Binding-site contacts:
Ligand atom O6 contacts residue LYS178 of chain 3.A at 3.1 Å (salt-bridge).
Ligand atom C1 contacts residue TYR303 of chain 3.A at 3.5 Å (hydrophobic).
Ligand atom O3 contacts residue SER159 of chain 3.A at 2.8 Å (h-bond).
Ligand atom O2 contacts residue ASN182 of chain 3.A at 3.5 Å (h-bond).
Ligand atom C2 contacts residue ASP180 of chain 3.A at 3.3 Å.
Ligand atom O6 contacts residue TYR163 of chain 3.A at 4.0 Å.
Ligand atom O5 contacts residue LYS178 of chain 3.A at 4.3 Å.
Ligand atom O2 contacts residue LYS178 of chain 3.A at 2.5 Å (salt-bridge).
Ligand atom O4 contacts residue SER159 of chain 3.A at 4.3 Å.
Ligand atom O2 contacts residue TYR303 of chain 3.A at 4.0 Å.
Ligand atom C2 contacts residue LYS178 of chain 3.A at 3.5 Å.
Ligand atom C4 contacts residue ASP180 of chain 3.A at 3.3 Å.
Ligand atom C6 contacts residue THR161 of chain 3.A at 3.5 Å.
Ligand atom C2 contacts residue TYR303 of chain 3.A at 4.1 Å (hydrophobic).
Ligand atom C3 contacts residue SER159 of chain 3.A at 3.9 Å.
Ligand atom C1 contacts residue ASP180 of chain 3.A at 4.5 Å.
Ligand atom O5 contacts residue TYR303 of chain 3.A at 3.9 Å.
Ligand atom C4 contacts residue SER159 of chain 3.A at 4.0 Å.
Ligand atom C5 contacts residue THR161 of chain 3.A at 4.3 Å.
Ligand atom O6 contacts residue THR161 of chain 3.A at 4.5 Å.
Ligand atom C3 contacts residue ASP180 of chain 3.A at 3.5 Å.
Ligand atom C4 contacts residue THR161 of chain 3.A at 4.3 Å.
Ligand atom C6 contacts residue ASP180 of chain 3.A at 4.1 Å.
Ligand atom C6 contacts residue LYS178 of chain 3.A at 3.7 Å.
Ligand atom C5 contacts residue LYS178 of chain 3.A at 3.9 Å.
Ligand atom O1 contacts residue TYR303 of chain 3.A at 4.5 Å.
Ligand atom C1 contacts residue LYS178 of chain 3.A at 3.5 Å.
Ligand atom O3 contacts residue ASN182 of chain 3.A at 3.1 Å (h-bond).
Ligand atom C5 contacts residue ASP180 of chain 3.A at 3.3 Å.
Ligand atom O3 contacts residue ASP180 of chain 3.A at 3.8 Å.
Ligand atom C3 contacts residue ASN182 of chain 3.A at 4.2 Å.
Ligand atom C3 contacts residue LYS178 of chain 3.A at 4.0 Å.
Ligand atom O2 contacts residue ASP180 of chain 3.A at 2.6 Å (salt-bridge).
Ligand atom O1 contacts residue LYS178 of chain 3.A at 2.8 Å (salt-bridge).
Ligand atom C2 contacts residue ASN182 of chain 3.A at 4.5 Å.
Ligand atom O5 contacts residue ASP180 of chain 3.A at 4.4 Å.

A protein and the small-molecule ligand that binds it are described below.
Small molecule (SMILES): OC[C@H]1O[C@H](O[C@@H]2[C@@H](O)[C@@H](O)O[C@H](CO)[C@@H]2O)[C@H](O)[C@@H](O)[C@H]1O

Sequence of chain 3.A:
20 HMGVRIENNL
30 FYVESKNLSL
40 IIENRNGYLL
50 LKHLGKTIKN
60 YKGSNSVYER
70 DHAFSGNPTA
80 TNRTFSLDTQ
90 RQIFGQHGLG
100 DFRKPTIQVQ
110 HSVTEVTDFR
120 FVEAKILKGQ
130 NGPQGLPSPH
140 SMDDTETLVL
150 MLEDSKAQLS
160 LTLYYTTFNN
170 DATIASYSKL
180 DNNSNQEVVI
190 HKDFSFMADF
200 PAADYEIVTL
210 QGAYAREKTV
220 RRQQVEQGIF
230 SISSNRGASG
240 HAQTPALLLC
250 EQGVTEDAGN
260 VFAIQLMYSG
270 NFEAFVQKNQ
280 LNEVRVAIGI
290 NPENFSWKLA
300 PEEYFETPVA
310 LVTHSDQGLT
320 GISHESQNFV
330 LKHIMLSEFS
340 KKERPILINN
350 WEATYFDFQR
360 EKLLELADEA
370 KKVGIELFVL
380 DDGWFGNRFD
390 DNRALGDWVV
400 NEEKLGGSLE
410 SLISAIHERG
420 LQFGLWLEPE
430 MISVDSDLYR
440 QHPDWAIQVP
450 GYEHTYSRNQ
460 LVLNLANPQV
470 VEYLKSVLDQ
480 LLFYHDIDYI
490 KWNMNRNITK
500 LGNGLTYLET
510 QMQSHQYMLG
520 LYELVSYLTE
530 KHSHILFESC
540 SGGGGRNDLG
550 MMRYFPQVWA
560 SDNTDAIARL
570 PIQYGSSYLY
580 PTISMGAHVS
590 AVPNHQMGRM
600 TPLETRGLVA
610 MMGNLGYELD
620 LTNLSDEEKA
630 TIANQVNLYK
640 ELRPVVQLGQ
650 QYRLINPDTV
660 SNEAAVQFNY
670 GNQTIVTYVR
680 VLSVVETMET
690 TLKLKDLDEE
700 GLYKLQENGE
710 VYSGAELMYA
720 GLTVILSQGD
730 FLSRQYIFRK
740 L